Sequence of chain 1.A:
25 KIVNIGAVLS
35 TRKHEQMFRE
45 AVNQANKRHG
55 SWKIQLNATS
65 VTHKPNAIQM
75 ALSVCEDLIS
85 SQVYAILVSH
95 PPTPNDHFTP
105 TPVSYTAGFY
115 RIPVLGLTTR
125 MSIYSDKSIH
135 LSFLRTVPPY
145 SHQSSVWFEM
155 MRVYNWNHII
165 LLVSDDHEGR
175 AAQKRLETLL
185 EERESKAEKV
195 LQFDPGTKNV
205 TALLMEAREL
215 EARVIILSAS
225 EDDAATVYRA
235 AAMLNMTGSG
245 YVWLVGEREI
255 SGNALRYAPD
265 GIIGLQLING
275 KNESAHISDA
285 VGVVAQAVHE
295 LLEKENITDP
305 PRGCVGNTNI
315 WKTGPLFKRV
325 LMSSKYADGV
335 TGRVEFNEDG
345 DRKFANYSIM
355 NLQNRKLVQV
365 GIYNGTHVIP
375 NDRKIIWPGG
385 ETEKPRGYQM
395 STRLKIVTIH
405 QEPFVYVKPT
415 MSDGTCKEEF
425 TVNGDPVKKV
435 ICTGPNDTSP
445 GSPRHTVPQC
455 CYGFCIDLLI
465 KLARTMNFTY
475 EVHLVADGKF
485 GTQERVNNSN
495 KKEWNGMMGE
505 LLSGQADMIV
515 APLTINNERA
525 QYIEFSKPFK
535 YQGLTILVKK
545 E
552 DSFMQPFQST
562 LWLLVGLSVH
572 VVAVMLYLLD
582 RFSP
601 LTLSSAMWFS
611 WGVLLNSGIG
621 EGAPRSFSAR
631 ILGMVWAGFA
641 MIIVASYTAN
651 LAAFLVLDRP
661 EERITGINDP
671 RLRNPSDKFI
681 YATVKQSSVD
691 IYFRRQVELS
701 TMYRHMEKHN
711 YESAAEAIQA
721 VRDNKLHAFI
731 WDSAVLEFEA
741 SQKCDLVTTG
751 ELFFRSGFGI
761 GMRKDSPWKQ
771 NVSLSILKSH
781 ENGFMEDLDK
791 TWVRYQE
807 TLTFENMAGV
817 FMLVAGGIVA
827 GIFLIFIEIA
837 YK

A protein and the small-molecule ligand that binds it are described below.
Small molecule (SMILES): CC(=O)N[C@H]1[C@H](O[C@H]2[C@H](O)[C@@H](NC(C)=O)CO[C@@H]2CO)O[C@H](CO)[C@@H](O)[C@@H]1O

Binding-site contacts:
Ligand atom O6 contacts residue GLU299 of chain 1.A at 3.5 Å.
Ligand atom C1 contacts residue ASN300 of chain 1.A at 1.4 Å.
Ligand atom N2 contacts residue ASN300 of chain 1.A at 2.9 Å (h-bond).
Ligand atom O6 contacts residue ASN300 of chain 1.A at 4.5 Å.
Ligand atom C4 contacts residue ASN300 of chain 1.A at 4.3 Å.
Ligand atom C7 contacts residue ASN300 of chain 1.A at 4.1 Å.
Ligand atom C2 contacts residue ASN300 of chain 1.A at 2.5 Å.
Ligand atom C3 contacts residue ASN300 of chain 1.A at 3.8 Å.
Ligand atom C5 contacts residue ASN300 of chain 1.A at 3.6 Å.
Ligand atom O5 contacts residue ASN300 of chain 1.A at 2.4 Å (h-bond).
Ligand atom O5 contacts residue GLU299 of chain 1.A at 4.3 Å.